Binding-site contacts:
Ligand atom C5 contacts residue ASN2 of chain 2.B at 3.7 Å.
Ligand atom C4 contacts residue ASN2 of chain 2.B at 4.3 Å.
Ligand atom C3 contacts residue ASN2 of chain 2.B at 3.8 Å.
Ligand atom C8 contacts residue MET1 of chain 2.B at 4.1 Å (hydrophobic).
Ligand atom C6 contacts residue ASP282 of chain 2.B at 4.3 Å.
Ligand atom O6 contacts residue ASP282 of chain 2.B at 4.1 Å.
Ligand atom C3 contacts residue ACE1 of chain 2.R at 4.2 Å.
Ligand atom N2 contacts residue MET1 of chain 2.B at 4.5 Å.
Ligand atom C8 contacts residue GLY280 of chain 2.B at 3.3 Å.
Ligand atom C7 contacts residue SER281 of chain 2.B at 4.0 Å.
Ligand atom C7 contacts residue ASN2 of chain 2.B at 3.9 Å.
Ligand atom C2 contacts residue ACE1 of chain 2.R at 3.6 Å.
Ligand atom N2 contacts residue ASN2 of chain 2.B at 2.9 Å (h-bond).
Ligand atom C1 contacts residue ASN2 of chain 2.B at 1.4 Å.
Ligand atom C8 contacts residue SER281 of chain 2.B at 4.5 Å.
Ligand atom O5 contacts residue ASP282 of chain 2.B at 3.5 Å.
Ligand atom C7 contacts residue GLY280 of chain 2.B at 3.0 Å.
Ligand atom O7 contacts residue SER281 of chain 2.B at 3.5 Å.
Ligand atom C2 contacts residue SER281 of chain 2.B at 4.2 Å.
Ligand atom C7 contacts residue ACE1 of chain 2.R at 3.5 Å.
Ligand atom O7 contacts residue ASN2 of chain 2.B at 4.4 Å.
Ligand atom C1 contacts residue ACE1 of chain 2.R at 3.6 Å.
Ligand atom C1 contacts residue ASP282 of chain 2.B at 4.2 Å.
Ligand atom C2 contacts residue ASN2 of chain 2.B at 2.5 Å.
Ligand atom C2 contacts residue GLY280 of chain 2.B at 3.9 Å.
Ligand atom C8 contacts residue GLN279 of chain 2.B at 4.1 Å.
Ligand atom O7 contacts residue GLN279 of chain 2.B at 4.2 Å.
Ligand atom N2 contacts residue SER281 of chain 2.B at 4.3 Å.
Ligand atom N2 contacts residue ACE1 of chain 2.R at 2.6 Å (h-bond).
Ligand atom N2 contacts residue GLY280 of chain 2.B at 3.2 Å (h-bond).
Ligand atom O7 contacts residue GLY280 of chain 2.B at 3.4 Å (h-bond).
Ligand atom C8 contacts residue ACE1 of chain 2.R at 3.4 Å.
Ligand atom O5 contacts residue ASN2 of chain 2.B at 2.4 Å (h-bond).
Ligand atom C1 contacts residue GLY280 of chain 2.B at 4.0 Å.

Sequence of chain 2.B:
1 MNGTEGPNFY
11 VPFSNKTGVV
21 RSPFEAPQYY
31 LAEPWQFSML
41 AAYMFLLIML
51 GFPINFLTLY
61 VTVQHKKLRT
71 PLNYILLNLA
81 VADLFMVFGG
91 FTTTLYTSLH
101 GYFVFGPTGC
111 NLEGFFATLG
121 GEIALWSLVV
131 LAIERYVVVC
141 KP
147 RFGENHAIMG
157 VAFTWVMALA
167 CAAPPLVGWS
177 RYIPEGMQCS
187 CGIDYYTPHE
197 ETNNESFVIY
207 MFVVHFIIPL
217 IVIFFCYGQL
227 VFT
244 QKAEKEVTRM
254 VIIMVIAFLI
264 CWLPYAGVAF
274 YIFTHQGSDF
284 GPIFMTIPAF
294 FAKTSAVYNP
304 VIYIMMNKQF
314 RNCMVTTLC

A protein and the small-molecule ligand that binds it are described below.
Small molecule (SMILES): CC(=O)N[C@@H]1[C@@H](O)[C@H](O)[C@@H](CO)O[C@H]1O